A small-molecule ligand and the protein it binds are described below.
Small molecule (SMILES): CC(=O)N[C@@H]1[C@@H](O)[C@H](O)[C@@H](CO)O[C@H]1O

Binding-site contacts:
Ligand atom C8 contacts residue ASN31 of chain 1.A at 3.9 Å.
Ligand atom O4 contacts residue ALA12 of chain 1.A at 4.0 Å.
Ligand atom C5 contacts residue ARG10 of chain 1.A at 3.6 Å.
Ligand atom O5 contacts residue ARG10 of chain 1.A at 4.3 Å.
Ligand atom C3 contacts residue ARG10 of chain 1.A at 3.6 Å.
Ligand atom C4 contacts residue ARG10 of chain 1.A at 3.9 Å.
Ligand atom C1 contacts residue ARG10 of chain 1.A at 4.0 Å.
Ligand atom C2 contacts residue ARG10 of chain 1.A at 4.2 Å.
Ligand atom C3 contacts residue ALA9 of chain 1.A at 3.9 Å (hydrophobic).
Ligand atom C5 contacts residue ASN31 of chain 1.A at 3.5 Å.
Ligand atom N2 contacts residue ASN31 of chain 1.A at 2.9 Å (h-bond).
Ligand atom O4 contacts residue ARG10 of chain 1.A at 3.8 Å.
Ligand atom C2 contacts residue ALA9 of chain 1.A at 4.2 Å (hydrophobic).
Ligand atom C2 contacts residue ASN31 of chain 1.A at 2.4 Å.
Ligand atom C3 contacts residue ASN31 of chain 1.A at 3.8 Å.
Ligand atom C4 contacts residue GLY11 of chain 1.A at 4.3 Å.
Ligand atom C8 contacts residue ALA9 of chain 1.A at 3.8 Å (hydrophobic).
Ligand atom C3 contacts residue GLY11 of chain 1.A at 4.2 Å.
Ligand atom N2 contacts residue ALA9 of chain 1.A at 3.2 Å (h-bond).
Ligand atom C1 contacts residue ASN31 of chain 1.A at 1.4 Å.
Ligand atom O7 contacts residue ASN31 of chain 1.A at 3.5 Å (h-bond).
Ligand atom O3 contacts residue ALA9 of chain 1.A at 4.0 Å.
Ligand atom C4 contacts residue ASN31 of chain 1.A at 4.1 Å.
Ligand atom O4 contacts residue GLY11 of chain 1.A at 3.4 Å.
Ligand atom C7 contacts residue ALA9 of chain 1.A at 3.9 Å (hydrophobic).
Ligand atom N2 contacts residue ARG10 of chain 1.A at 4.4 Å.
Ligand atom C8 contacts residue GLY8 of chain 1.A at 3.7 Å.
Ligand atom C7 contacts residue ASN31 of chain 1.A at 3.4 Å.
Ligand atom C8 contacts residue THR33 of chain 1.A at 3.8 Å.
Ligand atom O5 contacts residue ASN31 of chain 1.A at 2.3 Å (h-bond).

Sequence of chain 1.A:
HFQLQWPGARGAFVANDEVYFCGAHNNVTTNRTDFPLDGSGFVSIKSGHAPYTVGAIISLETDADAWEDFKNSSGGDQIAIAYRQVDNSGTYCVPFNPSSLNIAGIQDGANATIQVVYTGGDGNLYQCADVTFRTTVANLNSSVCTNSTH